Sequence of chain 1.A:
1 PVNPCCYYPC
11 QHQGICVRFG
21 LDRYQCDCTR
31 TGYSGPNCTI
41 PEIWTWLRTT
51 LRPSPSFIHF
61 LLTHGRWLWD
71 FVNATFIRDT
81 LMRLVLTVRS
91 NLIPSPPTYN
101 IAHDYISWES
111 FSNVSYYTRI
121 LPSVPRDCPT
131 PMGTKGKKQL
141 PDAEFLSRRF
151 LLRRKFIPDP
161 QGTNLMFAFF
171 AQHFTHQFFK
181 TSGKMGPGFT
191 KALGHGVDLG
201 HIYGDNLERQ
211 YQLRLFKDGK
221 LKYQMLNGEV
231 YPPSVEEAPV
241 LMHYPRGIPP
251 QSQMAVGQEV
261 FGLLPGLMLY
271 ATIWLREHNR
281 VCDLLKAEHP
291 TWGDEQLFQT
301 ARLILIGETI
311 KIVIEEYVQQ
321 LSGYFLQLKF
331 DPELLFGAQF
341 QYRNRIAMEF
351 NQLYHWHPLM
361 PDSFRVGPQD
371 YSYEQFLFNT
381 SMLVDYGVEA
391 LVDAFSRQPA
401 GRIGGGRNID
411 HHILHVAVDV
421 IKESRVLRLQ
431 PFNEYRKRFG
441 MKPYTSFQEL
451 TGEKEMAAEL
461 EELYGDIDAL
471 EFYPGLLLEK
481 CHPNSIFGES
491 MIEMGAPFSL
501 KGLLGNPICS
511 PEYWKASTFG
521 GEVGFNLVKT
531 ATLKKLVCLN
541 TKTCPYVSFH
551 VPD

A protein and the small-molecule ligand that binds it are described below.
Small molecule (SMILES): Cc1cnc(NC(=O)C2=C(O)c3ccccc3S(=O)(=O)N2C)s1

Binding-site contacts:
Ligand atom CAU contacts residue MET491 of chain 1.A at 3.8 Å (hydrophobic).
Ligand atom CAR contacts residue GLY495 of chain 1.A at 3.9 Å.
Ligand atom OAH contacts residue VAL318 of chain 1.A at 3.8 Å.
Ligand atom CAN contacts residue VAL318 of chain 1.A at 3.7 Å (hydrophobic).
Ligand atom OAL contacts residue LEU500 of chain 1.A at 3.8 Å.
Ligand atom SAT contacts residue GLY495 of chain 1.A at 3.5 Å.
Ligand atom CAB contacts residue LEU500 of chain 1.A at 3.9 Å (hydrophobic).
Ligand atom OAK contacts residue VAL85 of chain 1.A at 3.0 Å.
Ligand atom CAF contacts residue MET82 of chain 1.A at 3.6 Å (hydrophobic).
Ligand atom CAU contacts residue LEU321 of chain 1.A at 3.8 Å (hydrophobic).
Ligand atom CAM contacts residue LEU500 of chain 1.A at 3.5 Å (hydrophobic).
Ligand atom OAH contacts residue LEU500 of chain 1.A at 3.8 Å.
Ligand atom CAM contacts residue LEU86 of chain 1.A at 3.6 Å (hydrophobic).
Ligand atom CAI contacts residue ILE314 of chain 1.A at 3.5 Å (hydrophobic).
Ligand atom CAO contacts residue VAL318 of chain 1.A at 3.4 Å (hydrophobic).
Ligand atom CAF contacts residue LEU500 of chain 1.A at 3.4 Å (hydrophobic).
Ligand atom CAN contacts residue ALA496 of chain 1.A at 3.4 Å (hydrophobic).
Ligand atom CAV contacts residue MET491 of chain 1.A at 3.8 Å (hydrophobic).
Ligand atom CAV contacts residue GLY495 of chain 1.A at 3.9 Å.
Ligand atom SAT contacts residue ALA496 of chain 1.A at 3.8 Å.
Ligand atom OAL contacts residue ALA496 of chain 1.A at 3.7 Å.
Ligand atom CAU contacts residue ILE492 of chain 1.A at 3.3 Å (hydrophobic).
Ligand atom CAG contacts residue VAL318 of chain 1.A at 3.6 Å (hydrophobic).
Ligand atom CAR contacts residue ALA496 of chain 1.A at 3.4 Å (hydrophobic).
Ligand atom CAO contacts residue LEU328 of chain 1.A at 3.5 Å (hydrophobic).
Ligand atom SAT contacts residue SER499 of chain 1.A at 3.8 Å.
Ligand atom NAS contacts residue ILE492 of chain 1.A at 3.6 Å.
Ligand atom NAS contacts residue ALA496 of chain 1.A at 3.8 Å.
Ligand atom CAW contacts residue MET491 of chain 1.A at 3.4 Å (hydrophobic).
Ligand atom CAV contacts residue LEU321 of chain 1.A at 3.6 Å (hydrophobic).
Ligand atom CAW contacts residue TRP356 of chain 1.A at 3.2 Å (hydrophobic).
Ligand atom CAC contacts residue VAL318 of chain 1.A at 3.5 Å (hydrophobic).
Ligand atom OAH contacts residue SER499 of chain 1.A at 2.8 Å (h-bond).
Ligand atom NAP contacts residue ALA496 of chain 1.A at 3.2 Å.
Ligand atom CAM contacts residue MET82 of chain 1.A at 3.6 Å (hydrophobic).
Ligand atom SAT contacts residue LEU321 of chain 1.A at 3.7 Å.
Ligand atom OAQ contacts residue ALA496 of chain 1.A at 3.2 Å.
Ligand atom OAL contacts residue ARG89 of chain 1.A at 3.6 Å.
Ligand atom CAG contacts residue ALA496 of chain 1.A at 3.9 Å (hydrophobic).
Ligand atom CAF contacts residue LEU86 of chain 1.A at 3.5 Å (hydrophobic).